Sequence of chain 1.A:
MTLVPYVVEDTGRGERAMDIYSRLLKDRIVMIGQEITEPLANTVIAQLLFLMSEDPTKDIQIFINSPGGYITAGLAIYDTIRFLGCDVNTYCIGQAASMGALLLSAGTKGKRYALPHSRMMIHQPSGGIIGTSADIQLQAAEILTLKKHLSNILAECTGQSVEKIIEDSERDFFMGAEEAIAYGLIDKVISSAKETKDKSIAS

A small-molecule ligand and the protein it binds are described below.
Small molecule (SMILES): CC(C)(C(=O)N1CCN(Cc2ccc(Cl)cc2)CC1)S(=O)(=O)c1ccc(C(F)(F)F)cn1

Binding-site contacts:
Ligand atom O02 contacts residue LYS194 of chain 1.A at 3.4 Å (salt-bridge).
Ligand atom C03 contacts residue THR196 of chain 1.A at 4.2 Å.
Ligand atom N02 contacts residue ALA193 of chain 1.A at 4.5 Å.
Ligand atom C09 contacts residue ALA193 of chain 1.A at 3.4 Å (hydrophobic).
Ligand atom S01 contacts residue GLU195 of chain 1.A at 4.4 Å.
Ligand atom O03 contacts residue THR196 of chain 1.A at 3.0 Å (h-bond).
Ligand atom S01 contacts residue ALA193 of chain 1.A at 4.5 Å.
Ligand atom C07 contacts residue ALA193 of chain 1.A at 3.6 Å (hydrophobic).
Ligand atom O01 contacts residue LYS194 of chain 1.A at 3.0 Å (salt-bridge).
Ligand atom C04 contacts residue ALA193 of chain 1.A at 4.2 Å (hydrophobic).
Ligand atom F02 contacts residue GLN61 of chain 1.A at 3.3 Å.
Ligand atom N01 contacts residue THR196 of chain 1.A at 4.2 Å.
Ligand atom S01 contacts residue THR196 of chain 1.A at 3.7 Å.
Ligand atom F01 contacts residue GLN61 of chain 1.A at 3.6 Å.
Ligand atom N02 contacts residue LYS194 of chain 1.A at 4.4 Å.
Ligand atom C10 contacts residue LYS194 of chain 1.A at 3.7 Å.
Ligand atom C07 contacts residue LYS194 of chain 1.A at 4.0 Å.
Ligand atom C06 contacts residue ALA193 of chain 1.A at 4.0 Å (hydrophobic).
Ligand atom O02 contacts residue THR196 of chain 1.A at 3.2 Å.
Ligand atom O01 contacts residue ALA193 of chain 1.A at 3.1 Å.
Ligand atom C21 contacts residue GLN61 of chain 1.A at 4.2 Å.
Ligand atom O02 contacts residue GLU195 of chain 1.A at 3.0 Å (salt-bridge).
Ligand atom O02 contacts residue ALA193 of chain 1.A at 4.0 Å.